The protein below binds the small molecule below.
Small molecule (SMILES): CC[C@H]1OC(=O)[C@H](C)[C@@H](O[C@H]2C[C@@](C)(OC)[C@@H](O)[C@H](C)O2)[C@H](C)[C@@H](O[C@@H]2O[C@H](C)C[C@H](N(C)C)[C@H]2O)[C@](C)(O)C[C@@H](C)C(=O)[C@H](C)[C@@H](O)[C@]1(C)O

Sequence of chain 1.EB:
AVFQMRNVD

Binding-site contacts:
Ligand atom C21 contacts residue ASN7 of chain 1.EB at 2.6 Å.
Ligand atom C10 contacts residue VAL2 of chain 1.EB at 4.4 Å (hydrophobic).
Ligand atom C26 contacts residue ASN7 of chain 1.EB at 3.6 Å.
Ligand atom C1 contacts residue PHE3 of chain 1.EB at 4.4 Å (hydrophobic).
Ligand atom C13 contacts residue PHE3 of chain 1.EB at 4.1 Å (hydrophobic).
Ligand atom C36 contacts residue PHE3 of chain 1.EB at 4.4 Å (hydrophobic).
Ligand atom O12 contacts residue VAL2 of chain 1.EB at 3.5 Å (h-bond).
Ligand atom O1 contacts residue PHE3 of chain 1.EB at 3.3 Å.
Ligand atom O6 contacts residue ASN7 of chain 1.EB at 4.1 Å.
Ligand atom C18 contacts residue ASN7 of chain 1.EB at 4.0 Å.
Ligand atom O11 contacts residue VAL2 of chain 1.EB at 2.9 Å (h-bond).
Ligand atom C17 contacts residue ASN7 of chain 1.EB at 4.4 Å.
Ligand atom C27 contacts residue ASN7 of chain 1.EB at 2.2 Å.
Ligand atom O9 contacts residue ASN7 of chain 1.EB at 4.3 Å.
Ligand atom C37 contacts residue PHE3 of chain 1.EB at 3.5 Å (hydrophobic).
Ligand atom C11 contacts residue VAL2 of chain 1.EB at 4.3 Å (hydrophobic).
Ligand atom O12 contacts residue PHE3 of chain 1.EB at 3.8 Å.
Ligand atom C34 contacts residue VAL2 of chain 1.EB at 4.1 Å (hydrophobic).
Ligand atom C9 contacts residue VAL2 of chain 1.EB at 4.0 Å (hydrophobic).